Sequence of chain 1.B:
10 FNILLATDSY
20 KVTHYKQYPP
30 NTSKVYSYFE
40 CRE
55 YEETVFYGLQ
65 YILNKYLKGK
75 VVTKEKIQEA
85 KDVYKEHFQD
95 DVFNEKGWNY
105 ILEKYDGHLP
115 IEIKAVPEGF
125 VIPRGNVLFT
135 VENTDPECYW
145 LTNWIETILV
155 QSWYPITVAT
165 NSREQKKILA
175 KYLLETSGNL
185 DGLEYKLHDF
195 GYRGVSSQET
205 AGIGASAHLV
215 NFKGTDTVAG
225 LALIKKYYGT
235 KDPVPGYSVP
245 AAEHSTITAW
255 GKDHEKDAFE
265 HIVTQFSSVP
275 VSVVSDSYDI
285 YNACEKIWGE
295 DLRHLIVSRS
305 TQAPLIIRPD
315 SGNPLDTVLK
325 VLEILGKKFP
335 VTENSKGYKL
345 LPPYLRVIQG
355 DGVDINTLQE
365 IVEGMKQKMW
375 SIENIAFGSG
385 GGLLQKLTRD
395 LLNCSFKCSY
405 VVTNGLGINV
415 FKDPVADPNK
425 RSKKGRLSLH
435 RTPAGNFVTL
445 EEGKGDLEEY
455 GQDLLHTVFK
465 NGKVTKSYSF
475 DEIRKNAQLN

A small-molecule ligand and the protein it binds are described below.
Small molecule (SMILES): NCCCCN1N=C(c2ccc(NC(=O)N3Cc4ccncc4C3)cc2)C[C@H](c2cccc3ncccc23)C1=O

Sequence of chain 1.A:
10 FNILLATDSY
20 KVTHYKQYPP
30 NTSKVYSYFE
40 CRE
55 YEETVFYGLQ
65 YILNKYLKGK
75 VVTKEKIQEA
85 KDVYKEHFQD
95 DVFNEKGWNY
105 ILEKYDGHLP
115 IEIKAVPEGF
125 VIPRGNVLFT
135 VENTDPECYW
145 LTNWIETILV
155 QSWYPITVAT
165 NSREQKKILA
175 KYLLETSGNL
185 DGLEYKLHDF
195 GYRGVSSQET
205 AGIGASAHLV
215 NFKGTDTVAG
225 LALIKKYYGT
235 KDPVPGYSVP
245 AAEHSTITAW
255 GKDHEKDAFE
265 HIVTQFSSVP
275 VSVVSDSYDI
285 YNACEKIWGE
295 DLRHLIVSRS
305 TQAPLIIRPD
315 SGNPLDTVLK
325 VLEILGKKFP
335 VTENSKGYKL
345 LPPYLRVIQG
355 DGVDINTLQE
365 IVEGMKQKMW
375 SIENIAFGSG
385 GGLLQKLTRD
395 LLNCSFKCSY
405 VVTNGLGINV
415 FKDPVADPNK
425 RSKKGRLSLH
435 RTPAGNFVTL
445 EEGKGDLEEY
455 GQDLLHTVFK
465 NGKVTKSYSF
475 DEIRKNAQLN

Binding-site contacts:
Ligand atom C39 contacts residue HIS192 of chain 1.B at 3.2 Å.
Ligand atom C15 contacts residue ILE352 of chain 1.B at 3.4 Å (hydrophobic).
Ligand atom C20 contacts residue ALA380 of chain 1.B at 3.4 Å (hydrophobic).
Ligand atom C7 contacts residue PHE194 of chain 1.B at 3.2 Å (hydrophobic).
Ligand atom C9 contacts residue ARG197 of chain 1.B at 3.5 Å.
Ligand atom C7 contacts residue TYR19 of chain 1.A at 3.4 Å (hydrophobic).
Ligand atom C10 contacts residue ASP220 of chain 1.B at 3.4 Å.
Ligand atom C1 contacts residue PHE194 of chain 1.B at 3.2 Å (hydrophobic).
Ligand atom C27 contacts residue LYS190 of chain 1.B at 3.3 Å.
Ligand atom C5 contacts residue TYR19 of chain 1.A at 3.3 Å (hydrophobic).
Ligand atom C27 contacts residue GLY186 of chain 1.B at 3.4 Å.
Ligand atom N8 contacts residue TYR19 of chain 1.A at 3.3 Å (h-bond).
Ligand atom N26 contacts residue LYS190 of chain 1.B at 2.9 Å (salt-bridge).
Ligand atom C28 contacts residue GLY186 of chain 1.B at 3.3 Å.
Ligand atom C23 contacts residue ALA380 of chain 1.B at 3.5 Å (hydrophobic).
Ligand atom C24 contacts residue VAL351 of chain 1.B at 3.4 Å (hydrophobic).
Ligand atom N2 contacts residue PHE194 of chain 1.B at 3.0 Å.
Ligand atom O11 contacts residue PHE194 of chain 1.B at 3.1 Å.
Ligand atom C7 contacts residue ARG312 of chain 1.B at 3.4 Å.
Ligand atom C40 contacts residue HIS192 of chain 1.B at 3.3 Å.
Ligand atom C4 contacts residue ASP220 of chain 1.B at 3.5 Å.
Ligand atom C24 contacts residue ARG350 of chain 1.B at 3.6 Å.
Ligand atom C4 contacts residue PHE194 of chain 1.B at 3.4 Å (hydrophobic).
Ligand atom C9 contacts residue TYR19 of chain 1.A at 3.6 Å (hydrophobic).
Ligand atom C3 contacts residue TYR19 of chain 1.A at 3.5 Å (hydrophobic).
Ligand atom C10 contacts residue TYR19 of chain 1.A at 3.4 Å (hydrophobic).
Ligand atom C24 contacts residue ILE379 of chain 1.B at 3.6 Å (hydrophobic).
Ligand atom C6 contacts residue ARG312 of chain 1.B at 3.5 Å.
Ligand atom C5 contacts residue PHE194 of chain 1.B at 3.1 Å (hydrophobic).
Ligand atom N8 contacts residue PHE194 of chain 1.B at 3.5 Å.
Ligand atom C25 contacts residue ALA380 of chain 1.B at 3.1 Å (hydrophobic).
Ligand atom C3 contacts residue ASP220 of chain 1.B at 3.0 Å.
Ligand atom C6 contacts residue PHE194 of chain 1.B at 3.0 Å (hydrophobic).
Ligand atom C3 contacts residue PHE194 of chain 1.B at 3.5 Å (hydrophobic).
Ligand atom O11 contacts residue SER276 of chain 1.B at 2.9 Å (h-bond).
Ligand atom C4 contacts residue TYR19 of chain 1.A at 3.5 Å (hydrophobic).
Ligand atom C6 contacts residue TYR19 of chain 1.A at 3.6 Å (hydrophobic).
Ligand atom C23 contacts residue ILE379 of chain 1.B at 3.3 Å (hydrophobic).
Ligand atom C23 contacts residue GLU377 of chain 1.B at 3.6 Å.
Ligand atom C24 contacts residue ALA380 of chain 1.B at 3.2 Å (hydrophobic).